Sequence of chain 3.C:
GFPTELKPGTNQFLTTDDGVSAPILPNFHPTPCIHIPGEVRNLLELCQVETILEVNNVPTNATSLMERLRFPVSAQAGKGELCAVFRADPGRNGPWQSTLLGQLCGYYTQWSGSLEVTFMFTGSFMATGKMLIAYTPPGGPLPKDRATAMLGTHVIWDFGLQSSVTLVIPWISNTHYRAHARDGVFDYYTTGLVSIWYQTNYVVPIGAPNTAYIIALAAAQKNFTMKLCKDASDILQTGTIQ

Binding-site contacts:
Ligand atom CAD contacts residue PHE137 of chain 3.A at 3.8 Å (hydrophobic).
Ligand atom OAC contacts residue ASP112 of chain 3.A at 3.7 Å.
Ligand atom NAT contacts residue PHE155 of chain 3.A at 3.9 Å.
Ligand atom CBA contacts residue ASN228 of chain 3.A at 3.7 Å.
Ligand atom CAF contacts residue THR114 of chain 3.A at 3.6 Å.
Ligand atom CAM contacts residue PHE155 of chain 3.A at 3.8 Å (hydrophobic).
Ligand atom CAG contacts residue GLN202 of chain 3.A at 3.4 Å.
Ligand atom CAR contacts residue TYR201 of chain 3.A at 3.4 Å (hydrophobic).
Ligand atom CAS contacts residue TYR201 of chain 3.A at 3.6 Å (hydrophobic).
Ligand atom CAI contacts residue PHE135 of chain 3.A at 3.7 Å (hydrophobic).
Ligand atom CAA contacts residue PRO177 of chain 3.A at 3.2 Å (hydrophobic).
Ligand atom CAA contacts residue TYR153 of chain 3.A at 3.9 Å (hydrophobic).
Ligand atom CAK contacts residue PHE135 of chain 3.A at 3.7 Å (hydrophobic).
Ligand atom CAN contacts residue ILE111 of chain 3.A at 3.6 Å (hydrophobic).
Ligand atom CAE contacts residue GLN202 of chain 3.A at 3.4 Å.
Ligand atom NBD contacts residue TRP203 of chain 3.A at 3.2 Å.
Ligand atom OAW contacts residue MET195 of chain 3.A at 3.2 Å.
Ligand atom CAS contacts residue TRP203 of chain 3.A at 3.4 Å (hydrophobic).
Ligand atom CAG contacts residue ASN228 of chain 3.A at 3.2 Å.
Ligand atom CAO contacts residue ILE111 of chain 3.A at 3.8 Å (hydrophobic).
Ligand atom CAJ contacts residue PHE155 of chain 3.A at 3.7 Å (hydrophobic).
Ligand atom CAM contacts residue PRO177 of chain 3.A at 3.7 Å (hydrophobic).
Ligand atom CAA contacts residue VAL179 of chain 3.A at 3.4 Å (hydrophobic).
Ligand atom CAL contacts residue PHE155 of chain 3.A at 3.7 Å (hydrophobic).
Ligand atom CAH contacts residue ASP112 of chain 3.A at 3.4 Å.
Ligand atom CAI contacts residue VAL192 of chain 3.A at 3.8 Å (hydrophobic).
Ligand atom CAG contacts residue TRP203 of chain 3.A at 3.7 Å (hydrophobic).
Ligand atom CAE contacts residue ASN228 of chain 3.A at 3.4 Å.
Ligand atom NBD contacts residue ASN228 of chain 3.A at 3.9 Å.
Ligand atom OAC contacts residue TRP203 of chain 3.A at 3.9 Å.
Ligand atom CAA contacts residue SER178 of chain 3.A at 3.5 Å.
Ligand atom CAX contacts residue TRP203 of chain 3.A at 3.5 Å (hydrophobic).
Ligand atom CAH contacts residue THR114 of chain 3.A at 3.8 Å.
Ligand atom CAS contacts residue ASN228 of chain 3.A at 3.8 Å.
Ligand atom NBC contacts residue TRP203 of chain 3.A at 3.8 Å.
Ligand atom CAJ contacts residue ILE24 of chain 3.C at 3.9 Å (hydrophobic).
Ligand atom OAC contacts residue ILE113 of chain 3.A at 3.3 Å (h-bond).
Ligand atom CAN contacts residue PHE135 of chain 3.A at 3.7 Å (hydrophobic).
Ligand atom CAF contacts residue ASP112 of chain 3.A at 3.6 Å.
Ligand atom CBA contacts residue TRP203 of chain 3.A at 3.5 Å (hydrophobic).

The protein below binds the small molecule below.
Small molecule (SMILES): CCO/N=C/c1ccc(OCC[C@@H](C)CCN2CCN(c3ccncc3)C2=O)cc1

Sequence of chain 3.A:
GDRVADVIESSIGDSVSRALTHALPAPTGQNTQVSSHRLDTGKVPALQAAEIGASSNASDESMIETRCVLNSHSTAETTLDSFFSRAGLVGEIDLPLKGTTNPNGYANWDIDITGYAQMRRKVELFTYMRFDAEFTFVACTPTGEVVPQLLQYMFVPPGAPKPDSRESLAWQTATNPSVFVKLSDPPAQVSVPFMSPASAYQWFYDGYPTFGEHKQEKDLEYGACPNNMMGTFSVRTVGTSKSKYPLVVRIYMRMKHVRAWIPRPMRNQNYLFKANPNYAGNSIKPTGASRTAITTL